This protein binds this small molecule.
Small molecule (SMILES): COCCO[C@H]1CN(CCOC)C(=O)[C@@H]2CCC[C@H]1N2S(=O)(=O)c1cc(Cl)cc(Cl)c1

Sequence of chain 1.A:
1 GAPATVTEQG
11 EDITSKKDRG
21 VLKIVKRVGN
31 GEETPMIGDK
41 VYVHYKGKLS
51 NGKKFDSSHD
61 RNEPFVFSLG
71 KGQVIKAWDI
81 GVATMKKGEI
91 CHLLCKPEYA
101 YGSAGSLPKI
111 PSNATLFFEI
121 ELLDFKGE

Binding-site contacts:
Ligand atom CAH contacts residue PHE65 of chain 1.A at 3.6 Å (hydrophobic).
Ligand atom CL2 contacts residue SER106 of chain 1.A at 3.0 Å.
Ligand atom CAE contacts residue TYR45 of chain 1.A at 3.6 Å (hydrophobic).
Ligand atom CAX contacts residue TYR45 of chain 1.A at 3.3 Å (hydrophobic).
Ligand atom OAM contacts residue PHE55 of chain 1.A at 3.5 Å.
Ligand atom O contacts residue ILE75 of chain 1.A at 2.9 Å (h-bond).
Ligand atom CAA contacts residue TYR101 of chain 1.A at 3.7 Å (hydrophobic).
Ligand atom CAY contacts residue TYR45 of chain 1.A at 3.4 Å (hydrophobic).
Ligand atom CBA contacts residue ARG61 of chain 1.A at 3.9 Å.
Ligand atom CAS contacts residue PHE55 of chain 1.A at 3.7 Å (hydrophobic).
Ligand atom OAL contacts residue PHE118 of chain 1.A at 3.5 Å.
Ligand atom CAH contacts residue TRP78 of chain 1.A at 3.8 Å (hydrophobic).
Ligand atom C contacts residue TYR101 of chain 1.A at 3.0 Å (hydrophobic).
Ligand atom NAB contacts residue TYR101 of chain 1.A at 3.2 Å (h-bond).
Ligand atom CAY contacts residue ASP56 of chain 1.A at 3.6 Å.
Ligand atom CL1 contacts residue ASP56 of chain 1.A at 3.5 Å.
Ligand atom CAX contacts residue PHE65 of chain 1.A at 3.8 Å (hydrophobic).
Ligand atom CAN contacts residue PHE55 of chain 1.A at 3.9 Å (hydrophobic).
Ligand atom CL2 contacts residue ILE110 of chain 1.A at 3.9 Å.
Ligand atom OAM contacts residue ASP56 of chain 1.A at 3.7 Å.
Ligand atom OAM contacts residue PHE118 of chain 1.A at 3.4 Å.
Ligand atom OAW contacts residue TYR45 of chain 1.A at 3.9 Å.
Ligand atom CAY contacts residue ARG61 of chain 1.A at 3.7 Å.
Ligand atom CA contacts residue TYR101 of chain 1.A at 3.4 Å (hydrophobic).
Ligand atom CBE contacts residue TYR101 of chain 1.A at 3.5 Å (hydrophobic).
Ligand atom CAS contacts residue ASP56 of chain 1.A at 3.2 Å.
Ligand atom CBB contacts residue GLN73 of chain 1.A at 3.7 Å.
Ligand atom OAL contacts residue TYR101 of chain 1.A at 3.6 Å.
Ligand atom CAR contacts residue ASP56 of chain 1.A at 3.8 Å.
Ligand atom O contacts residue VAL74 of chain 1.A at 3.2 Å.
Ligand atom CBC contacts residue TYR101 of chain 1.A at 3.6 Å (hydrophobic).
Ligand atom OBD contacts residue TYR101 of chain 1.A at 2.7 Å (h-bond).
Ligand atom CAI contacts residue TYR45 of chain 1.A at 3.5 Å (hydrophobic).
Ligand atom N contacts residue TYR101 of chain 1.A at 3.7 Å.
Ligand atom O contacts residue TYR101 of chain 1.A at 3.4 Å (h-bond).
Ligand atom CBB contacts residue TYR101 of chain 1.A at 3.9 Å (hydrophobic).
Ligand atom OAM contacts residue TYR45 of chain 1.A at 3.6 Å.
Ligand atom CB contacts residue TRP78 of chain 1.A at 3.6 Å (hydrophobic).
Ligand atom CAO contacts residue TYR101 of chain 1.A at 3.3 Å (hydrophobic).
Ligand atom CL1 contacts residue LYS109 of chain 1.A at 3.7 Å.